Binding-site contacts:
Ligand atom OAP contacts residue PRO31 of chain 1.A at 3.8 Å.
Ligand atom CAL contacts residue PRO31 of chain 1.A at 3.5 Å (hydrophobic).
Ligand atom CAU contacts residue ARG94 of chain 1.A at 3.7 Å.
Ligand atom CAE contacts residue EDO1 of chain 1.C at 3.9 Å.
Ligand atom NAF contacts residue ASN89 of chain 1.A at 2.8 Å (h-bond).
Ligand atom CAD contacts residue VAL95 of chain 1.A at 3.8 Å (hydrophobic).
Ligand atom CAE contacts residue ASN89 of chain 1.A at 3.6 Å.
Ligand atom CAN contacts residue LEU41 of chain 1.A at 3.7 Å (hydrophobic).
Ligand atom CAK contacts residue EDO1 of chain 1.C at 3.7 Å.
Ligand atom CAE contacts residue ILE43 of chain 1.A at 4.0 Å (hydrophobic).
Ligand atom NAC contacts residue VAL95 of chain 1.A at 3.5 Å.
Ligand atom CAG contacts residue TYR46 of chain 1.A at 3.9 Å (hydrophobic).
Ligand atom CAU contacts residue PHE98 of chain 1.A at 3.9 Å (hydrophobic).
Ligand atom CAK contacts residue ASN89 of chain 1.A at 3.7 Å.
Ligand atom CAH contacts residue LEU41 of chain 1.A at 3.9 Å (hydrophobic).
Ligand atom OAM contacts residue TYR46 of chain 1.A at 3.7 Å.
Ligand atom CAA contacts residue TYR46 of chain 1.A at 3.8 Å (hydrophobic).
Ligand atom CAW contacts residue ARG94 of chain 1.A at 3.6 Å.
Ligand atom OAM contacts residue ASN89 of chain 1.A at 2.9 Å (h-bond).
Ligand atom OAP contacts residue LEU41 of chain 1.A at 3.7 Å.
Ligand atom CAJ contacts residue ILE43 of chain 1.A at 3.8 Å (hydrophobic).
Ligand atom CAR contacts residue ARG94 of chain 1.A at 3.9 Å.
Ligand atom CAV contacts residue ARG94 of chain 1.A at 3.6 Å.
Ligand atom CAU contacts residue PRO31 of chain 1.A at 3.8 Å (hydrophobic).
Ligand atom CAW contacts residue VAL95 of chain 1.A at 3.9 Å (hydrophobic).
Ligand atom CAK contacts residue ILE43 of chain 1.A at 3.8 Å (hydrophobic).
Ligand atom CAV contacts residue PRO31 of chain 1.A at 3.7 Å (hydrophobic).
Ligand atom CAL contacts residue VAL95 of chain 1.A at 4.0 Å (hydrophobic).
Ligand atom CAH contacts residue EDO1 of chain 1.C at 4.0 Å.
Ligand atom OAM contacts residue VAL95 of chain 1.A at 4.0 Å.
Ligand atom CAB contacts residue VAL36 of chain 1.A at 3.9 Å (hydrophobic).
Ligand atom CAA contacts residue VAL36 of chain 1.A at 3.7 Å (hydrophobic).
Ligand atom CAL contacts residue VAL36 of chain 1.A at 4.0 Å (hydrophobic).
Ligand atom CAT contacts residue ARG94 of chain 1.A at 3.9 Å.
Ligand atom NAF contacts residue TYR88 of chain 1.A at 3.8 Å.
Ligand atom CAI contacts residue EDO1 of chain 1.C at 3.8 Å.
Ligand atom CAG contacts residue TYR88 of chain 1.A at 4.0 Å (hydrophobic).
Ligand atom CAJ contacts residue EDO1 of chain 1.C at 3.8 Å.
Ligand atom CAG contacts residue ASN89 of chain 1.A at 3.6 Å.
Ligand atom OAM contacts residue TYR88 of chain 1.A at 3.8 Å.

A small-molecule ligand and the protein it binds are described below.
Small molecule (SMILES): C[C@@H]1CC(=O)Nc2cccc(C(=O)NCc3ccccc3)c2N1

Sequence of chain 1.A:
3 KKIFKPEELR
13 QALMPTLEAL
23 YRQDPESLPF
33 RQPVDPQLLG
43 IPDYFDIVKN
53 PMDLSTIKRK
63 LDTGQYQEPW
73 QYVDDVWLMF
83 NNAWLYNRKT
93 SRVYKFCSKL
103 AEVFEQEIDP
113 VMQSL